The small molecule below binds the protein below.
Small molecule (SMILES): CC[C@H](CO)Nc1nc(NCc2ccn(-c3cccc(Cl)c3)n2)c2ncn(C(C)C)c2n1

Sequence of chain 1.A:
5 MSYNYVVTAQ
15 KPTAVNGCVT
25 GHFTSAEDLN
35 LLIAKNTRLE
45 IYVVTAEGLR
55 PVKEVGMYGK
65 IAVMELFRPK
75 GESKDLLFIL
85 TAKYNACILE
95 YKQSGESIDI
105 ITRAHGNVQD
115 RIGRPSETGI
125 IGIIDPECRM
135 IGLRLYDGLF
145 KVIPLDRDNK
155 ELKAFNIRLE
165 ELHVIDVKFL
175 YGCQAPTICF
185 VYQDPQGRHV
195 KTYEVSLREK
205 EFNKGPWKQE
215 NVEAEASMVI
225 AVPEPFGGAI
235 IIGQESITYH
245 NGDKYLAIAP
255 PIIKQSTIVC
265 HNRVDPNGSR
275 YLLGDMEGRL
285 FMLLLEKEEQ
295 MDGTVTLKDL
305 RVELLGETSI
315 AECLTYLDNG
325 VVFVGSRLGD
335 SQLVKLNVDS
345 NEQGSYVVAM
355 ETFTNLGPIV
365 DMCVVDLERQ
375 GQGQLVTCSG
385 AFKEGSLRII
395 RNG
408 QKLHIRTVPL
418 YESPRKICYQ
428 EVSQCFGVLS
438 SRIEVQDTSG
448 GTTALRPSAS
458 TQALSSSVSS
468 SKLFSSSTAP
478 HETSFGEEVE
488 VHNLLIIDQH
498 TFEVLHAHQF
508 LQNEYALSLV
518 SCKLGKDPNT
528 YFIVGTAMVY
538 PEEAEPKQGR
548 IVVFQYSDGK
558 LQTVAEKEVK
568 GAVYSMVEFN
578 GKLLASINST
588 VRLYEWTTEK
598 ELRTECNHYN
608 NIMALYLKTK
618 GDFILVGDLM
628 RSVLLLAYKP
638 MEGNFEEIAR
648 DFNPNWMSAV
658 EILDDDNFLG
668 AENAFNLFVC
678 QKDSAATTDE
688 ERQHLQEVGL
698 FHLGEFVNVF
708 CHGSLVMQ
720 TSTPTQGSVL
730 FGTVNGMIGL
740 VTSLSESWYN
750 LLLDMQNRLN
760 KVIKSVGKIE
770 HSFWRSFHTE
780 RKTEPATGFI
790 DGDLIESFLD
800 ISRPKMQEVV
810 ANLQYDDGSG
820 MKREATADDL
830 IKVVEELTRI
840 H

Sequence of chain 1.B:
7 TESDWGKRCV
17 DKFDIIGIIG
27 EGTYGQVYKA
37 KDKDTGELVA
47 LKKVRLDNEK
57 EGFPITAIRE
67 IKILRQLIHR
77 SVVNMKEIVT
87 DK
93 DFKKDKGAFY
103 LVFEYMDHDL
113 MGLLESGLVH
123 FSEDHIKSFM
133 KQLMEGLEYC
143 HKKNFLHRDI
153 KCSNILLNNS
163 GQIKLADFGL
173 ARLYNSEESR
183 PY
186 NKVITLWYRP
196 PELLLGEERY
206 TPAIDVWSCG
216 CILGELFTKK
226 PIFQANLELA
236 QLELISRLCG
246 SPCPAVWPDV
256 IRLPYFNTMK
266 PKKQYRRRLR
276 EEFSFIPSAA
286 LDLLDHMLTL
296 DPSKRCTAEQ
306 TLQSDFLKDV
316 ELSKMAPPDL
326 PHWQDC

Binding-site contacts:
Ligand atom C5 contacts residue LEU158 of chain 1.B at 3.7 Å (hydrophobic).
Ligand atom N4 contacts residue ASP109 of chain 1.B at 3.9 Å.
Ligand atom C14 contacts residue ARG628 of chain 1.A at 3.7 Å.
Ligand atom C17 contacts residue ASP111 of chain 1.B at 3.9 Å.
Ligand atom C16 contacts residue ARG628 of chain 1.A at 3.5 Å.
Ligand atom C1 contacts residue ALA46 of chain 1.B at 3.7 Å (hydrophobic).
Ligand atom C3 contacts residue VAL79 of chain 1.B at 3.7 Å (hydrophobic).
Ligand atom C12 contacts residue TYR107 of chain 1.B at 3.8 Å (hydrophobic).
Ligand atom N2 contacts residue MET108 of chain 1.B at 3.5 Å (h-bond).
Ligand atom C1 contacts residue LYS48 of chain 1.B at 3.6 Å.
Ligand atom O1 contacts residue ASN156 of chain 1.B at 3.1 Å (h-bond).
Ligand atom CL1 contacts residue ARG647 of chain 1.A at 3.2 Å.
Ligand atom C13 contacts residue ASN607 of chain 1.A at 3.4 Å.
Ligand atom CL1 contacts residue ILE25 of chain 1.B at 3.7 Å.
Ligand atom C4 contacts residue ALA46 of chain 1.B at 3.5 Å (hydrophobic).
Ligand atom N5 contacts residue ARG628 of chain 1.A at 3.5 Å (salt-bridge).
Ligand atom C10 contacts residue ARG628 of chain 1.A at 3.8 Å.
Ligand atom N4 contacts residue MET108 of chain 1.B at 3.8 Å.
Ligand atom C14 contacts residue ILE25 of chain 1.B at 3.8 Å (hydrophobic).
Ligand atom C1 contacts residue VAL33 of chain 1.B at 3.9 Å (hydrophobic).
Ligand atom C1 contacts residue PHE105 of chain 1.B at 3.2 Å (hydrophobic).
Ligand atom C15 contacts residue ILE25 of chain 1.B at 3.3 Å (hydrophobic).
Ligand atom C8 contacts residue HIS110 of chain 1.B at 3.8 Å.
Ligand atom C7 contacts residue LEU158 of chain 1.B at 3.8 Å (hydrophobic).
Ligand atom N2 contacts residue ALA46 of chain 1.B at 3.8 Å.
Ligand atom C2 contacts residue LYS48 of chain 1.B at 3.7 Å.
Ligand atom C6 contacts residue LEU158 of chain 1.B at 3.6 Å (hydrophobic).
Ligand atom N6 contacts residue LEU158 of chain 1.B at 3.5 Å.
Ligand atom C22 contacts residue VAL33 of chain 1.B at 3.5 Å (hydrophobic).
Ligand atom N3 contacts residue MET108 of chain 1.B at 3.0 Å (h-bond).
Ligand atom CL1 contacts residue ARG628 of chain 1.A at 3.9 Å.
Ligand atom C15 contacts residue ARG628 of chain 1.A at 3.6 Å.
Ligand atom N2 contacts residue GLU106 of chain 1.B at 3.3 Å (salt-bridge).
Ligand atom C3 contacts residue PHE105 of chain 1.B at 3.4 Å (hydrophobic).
Ligand atom C12 contacts residue ASN607 of chain 1.A at 3.6 Å.
Ligand atom O1 contacts residue ASP169 of chain 1.B at 3.6 Å.
Ligand atom C12 contacts residue ILE609 of chain 1.A at 3.6 Å (hydrophobic).
Ligand atom C8 contacts residue MET108 of chain 1.B at 3.0 Å (hydrophobic).
Ligand atom C11 contacts residue TYR107 of chain 1.B at 3.4 Å (hydrophobic).
Ligand atom C4 contacts residue GLU106 of chain 1.B at 3.2 Å.